Sequence of chain 1.E:
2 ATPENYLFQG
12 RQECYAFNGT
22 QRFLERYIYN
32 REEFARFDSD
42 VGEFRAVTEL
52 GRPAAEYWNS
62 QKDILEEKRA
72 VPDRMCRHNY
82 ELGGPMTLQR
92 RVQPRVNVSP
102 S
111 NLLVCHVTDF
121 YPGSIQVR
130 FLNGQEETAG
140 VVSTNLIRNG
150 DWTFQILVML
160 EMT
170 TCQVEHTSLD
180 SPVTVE

Binding-site contacts:
Ligand atom C8 contacts residue PHE18 of chain 1.E at 4.5 Å (hydrophobic).
Ligand atom C1 contacts residue ASN19 of chain 1.E at 1.4 Å.
Ligand atom O5 contacts residue ASN19 of chain 1.E at 2.4 Å (h-bond).
Ligand atom O7 contacts residue ASN19 of chain 1.E at 3.7 Å.
Ligand atom N2 contacts residue ASN19 of chain 1.E at 2.8 Å (h-bond).
Ligand atom C3 contacts residue ASN19 of chain 1.E at 3.8 Å.
Ligand atom C8 contacts residue ASN19 of chain 1.E at 4.4 Å.
Ligand atom C4 contacts residue ASN19 of chain 1.E at 4.3 Å.
Ligand atom C5 contacts residue ASN19 of chain 1.E at 3.7 Å.
Ligand atom C7 contacts residue ASN19 of chain 1.E at 3.4 Å.
Ligand atom C2 contacts residue ASN19 of chain 1.E at 2.4 Å.

A protein and the small-molecule ligand that binds it are described below.
Small molecule (SMILES): CC(=O)N[C@@H]1[C@@H](O)[C@H](O)[C@@H](CO)O[C@H]1O